A small-molecule ligand and the protein it binds are described below.
Small molecule (SMILES): CC(=O)Nc1ccc(NC(=O)CN2Cc3ccc(Cl)cc3[C@H](C(=O)Nc3cncc4ccccc34)C2)cc1

Sequence of chain 1.A:
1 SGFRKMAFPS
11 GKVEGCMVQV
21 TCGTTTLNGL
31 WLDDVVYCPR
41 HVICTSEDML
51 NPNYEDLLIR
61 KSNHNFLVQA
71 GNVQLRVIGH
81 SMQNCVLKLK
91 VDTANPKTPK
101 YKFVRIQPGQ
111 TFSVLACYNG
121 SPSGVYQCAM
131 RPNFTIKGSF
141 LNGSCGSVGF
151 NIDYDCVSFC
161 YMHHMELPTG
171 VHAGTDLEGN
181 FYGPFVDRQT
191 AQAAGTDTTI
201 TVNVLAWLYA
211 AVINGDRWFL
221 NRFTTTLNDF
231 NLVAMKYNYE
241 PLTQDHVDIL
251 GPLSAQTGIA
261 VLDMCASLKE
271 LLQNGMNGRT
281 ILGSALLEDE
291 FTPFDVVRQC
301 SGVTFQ

Sequence of chain 1.B:
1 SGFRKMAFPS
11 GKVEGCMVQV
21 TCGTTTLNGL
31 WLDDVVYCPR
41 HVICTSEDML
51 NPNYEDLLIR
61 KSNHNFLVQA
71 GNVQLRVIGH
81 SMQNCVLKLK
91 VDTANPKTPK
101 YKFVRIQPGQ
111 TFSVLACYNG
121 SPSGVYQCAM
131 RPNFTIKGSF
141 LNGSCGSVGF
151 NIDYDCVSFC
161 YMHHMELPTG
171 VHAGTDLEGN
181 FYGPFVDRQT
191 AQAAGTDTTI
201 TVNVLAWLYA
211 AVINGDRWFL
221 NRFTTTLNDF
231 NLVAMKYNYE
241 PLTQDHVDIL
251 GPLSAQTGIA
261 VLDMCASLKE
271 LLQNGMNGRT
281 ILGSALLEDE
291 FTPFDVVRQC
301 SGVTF

Binding-site contacts:
Ligand atom C28 contacts residue MET49 of chain 1.B at 3.8 Å (hydrophobic).
Ligand atom N4 contacts residue SER144 of chain 1.B at 3.6 Å (h-bond).
Ligand atom C27 contacts residue MET165 of chain 1.B at 3.6 Å (hydrophobic).
Ligand atom O contacts residue MET165 of chain 1.B at 3.3 Å.
Ligand atom C15 contacts residue LEU141 of chain 1.B at 3.7 Å (hydrophobic).
Ligand atom C16 contacts residue LEU141 of chain 1.B at 3.8 Å (hydrophobic).
Ligand atom CL contacts residue ASP187 of chain 1.B at 3.5 Å.
Ligand atom C4 contacts residue GLU166 of chain 1.B at 3.7 Å.
Ligand atom C15 contacts residue PHE140 of chain 1.B at 3.6 Å (hydrophobic).
Ligand atom N3 contacts residue CYS145 of chain 1.B at 3.7 Å.
Ligand atom C17 contacts residue PHE140 of chain 1.B at 3.9 Å (hydrophobic).
Ligand atom C15 contacts residue HIS163 of chain 1.B at 3.9 Å.
Ligand atom C22 contacts residue GLN189 of chain 1.B at 3.4 Å.
Ligand atom C14 contacts residue HIS163 of chain 1.B at 3.3 Å.
Ligand atom C16 contacts residue GLU166 of chain 1.B at 3.7 Å.
Ligand atom C contacts residue PHE305 of chain 1.A at 3.9 Å (hydrophobic).
Ligand atom CL contacts residue HIS41 of chain 1.B at 3.6 Å.
Ligand atom C14 contacts residue MET165 of chain 1.B at 3.9 Å (hydrophobic).
Ligand atom C14 contacts residue CYS145 of chain 1.B at 3.9 Å (hydrophobic).
Ligand atom O contacts residue GLU166 of chain 1.B at 3.1 Å (salt-bridge).
Ligand atom CL contacts residue MET165 of chain 1.B at 3.8 Å.
Ligand atom N4 contacts residue HIS163 of chain 1.B at 2.8 Å (h-bond).
Ligand atom N4 contacts residue PHE140 of chain 1.B at 3.9 Å.
Ligand atom C27 contacts residue HIS164 of chain 1.B at 3.2 Å.
Ligand atom C24 contacts residue MET49 of chain 1.B at 3.9 Å (hydrophobic).
Ligand atom C15 contacts residue GLU166 of chain 1.B at 3.5 Å.
Ligand atom C25 contacts residue ARG188 of chain 1.B at 3.7 Å.
Ligand atom C14 contacts residue GLU166 of chain 1.B at 3.7 Å.
Ligand atom C28 contacts residue MET165 of chain 1.B at 3.6 Å (hydrophobic).
Ligand atom C contacts residue PRO168 of chain 1.B at 3.4 Å (hydrophobic).
Ligand atom C12 contacts residue MET165 of chain 1.B at 3.9 Å (hydrophobic).
Ligand atom C17 contacts residue GLU166 of chain 1.B at 3.5 Å.
Ligand atom C27 contacts residue HIS41 of chain 1.B at 3.8 Å.
Ligand atom CL contacts residue HIS164 of chain 1.B at 3.8 Å.
Ligand atom C17 contacts residue LEU141 of chain 1.B at 3.8 Å (hydrophobic).
Ligand atom C16 contacts residue ASN142 of chain 1.B at 3.9 Å.
Ligand atom C17 contacts residue ASN142 of chain 1.B at 3.7 Å.
Ligand atom C3 contacts residue GLU166 of chain 1.B at 3.7 Å.
Ligand atom C25 contacts residue MET49 of chain 1.B at 3.5 Å (hydrophobic).
Ligand atom N4 contacts residue GLU166 of chain 1.B at 3.8 Å.